This small molecule binds to this protein.
Small molecule (SMILES): CC(=O)N[C@@H]1[C@@H](O)[C@H](O)[C@@H](CO)O[C@H]1O

Sequence of chain 1.F:
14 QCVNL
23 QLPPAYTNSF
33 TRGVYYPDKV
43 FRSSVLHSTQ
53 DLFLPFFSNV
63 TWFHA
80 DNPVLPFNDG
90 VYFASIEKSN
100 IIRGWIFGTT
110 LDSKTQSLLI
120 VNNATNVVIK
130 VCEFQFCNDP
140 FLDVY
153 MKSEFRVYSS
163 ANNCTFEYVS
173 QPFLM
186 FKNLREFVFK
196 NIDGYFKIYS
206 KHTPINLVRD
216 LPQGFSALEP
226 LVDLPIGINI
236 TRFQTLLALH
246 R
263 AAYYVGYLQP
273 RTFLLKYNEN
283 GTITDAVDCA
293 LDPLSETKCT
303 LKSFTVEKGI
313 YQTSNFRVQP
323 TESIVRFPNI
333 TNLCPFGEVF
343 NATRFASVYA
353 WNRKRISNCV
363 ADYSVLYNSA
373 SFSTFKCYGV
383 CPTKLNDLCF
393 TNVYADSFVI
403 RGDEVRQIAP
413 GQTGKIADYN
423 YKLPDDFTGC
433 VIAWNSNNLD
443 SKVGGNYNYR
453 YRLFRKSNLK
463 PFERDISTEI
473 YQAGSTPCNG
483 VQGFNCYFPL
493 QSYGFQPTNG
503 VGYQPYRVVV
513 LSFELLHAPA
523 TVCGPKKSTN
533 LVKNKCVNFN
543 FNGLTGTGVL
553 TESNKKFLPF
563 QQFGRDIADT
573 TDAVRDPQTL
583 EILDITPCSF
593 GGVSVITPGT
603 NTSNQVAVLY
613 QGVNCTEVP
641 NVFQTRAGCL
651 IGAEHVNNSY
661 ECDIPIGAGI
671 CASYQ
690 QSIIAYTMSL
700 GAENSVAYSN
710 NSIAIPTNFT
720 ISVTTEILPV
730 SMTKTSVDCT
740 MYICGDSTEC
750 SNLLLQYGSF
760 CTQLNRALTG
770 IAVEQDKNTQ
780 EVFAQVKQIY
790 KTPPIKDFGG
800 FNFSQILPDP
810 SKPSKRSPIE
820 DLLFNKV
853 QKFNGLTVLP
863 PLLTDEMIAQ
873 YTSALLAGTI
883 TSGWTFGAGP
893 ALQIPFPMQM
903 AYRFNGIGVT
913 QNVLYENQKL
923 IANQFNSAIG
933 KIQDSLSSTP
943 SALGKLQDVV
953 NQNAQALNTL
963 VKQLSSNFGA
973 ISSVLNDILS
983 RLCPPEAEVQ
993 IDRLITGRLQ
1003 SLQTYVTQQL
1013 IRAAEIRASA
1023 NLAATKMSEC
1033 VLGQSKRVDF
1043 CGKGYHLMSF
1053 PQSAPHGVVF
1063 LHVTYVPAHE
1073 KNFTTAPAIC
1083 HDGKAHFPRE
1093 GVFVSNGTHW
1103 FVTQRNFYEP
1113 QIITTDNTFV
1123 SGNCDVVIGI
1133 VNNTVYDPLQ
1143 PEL

Sequence of chain 1.G:
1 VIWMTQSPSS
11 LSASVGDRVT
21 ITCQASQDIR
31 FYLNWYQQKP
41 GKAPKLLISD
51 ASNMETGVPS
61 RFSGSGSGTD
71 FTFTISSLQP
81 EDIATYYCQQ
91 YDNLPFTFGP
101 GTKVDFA

Binding-site contacts:
Ligand atom O7 contacts residue TYR32 of chain 1.G at 4.1 Å.
Ligand atom C8 contacts residue ASN234 of chain 1.F at 4.3 Å.
Ligand atom O7 contacts residue ASN234 of chain 1.F at 2.8 Å (h-bond).
Ligand atom N2 contacts residue ASN234 of chain 1.F at 2.9 Å (h-bond).
Ligand atom C4 contacts residue ASN234 of chain 1.F at 4.3 Å.
Ligand atom O5 contacts residue ASN234 of chain 1.F at 2.4 Å (h-bond).
Ligand atom C5 contacts residue ASN234 of chain 1.F at 3.7 Å.
Ligand atom C2 contacts residue ASN234 of chain 1.F at 2.5 Å.
Ligand atom C1 contacts residue ASN234 of chain 1.F at 1.5 Å.
Ligand atom C3 contacts residue ASN234 of chain 1.F at 3.8 Å.
Ligand atom C7 contacts residue ASN234 of chain 1.F at 3.1 Å.